Binding-site contacts:
Ligand atom OP2 contacts residue GLN137 of chain 9.A at 3.8 Å.
Ligand atom C2 contacts residue TRP60 of chain 9.A at 3.4 Å (hydrophobic).
Ligand atom C2' contacts residue TRP60 of chain 9.A at 4.1 Å (hydrophobic).
Ligand atom P contacts residue ASN139 of chain 9.A at 3.7 Å.
Ligand atom N3 contacts residue TRP60 of chain 9.A at 3.0 Å.
Ligand atom C4' contacts residue PRO276 of chain 9.A at 3.7 Å (hydrophobic).
Ligand atom OP1 contacts residue ASN275 of chain 9.A at 4.5 Å.
Ligand atom N6 contacts residue ASP58 of chain 9.A at 4.3 Å.
Ligand atom O5' contacts residue GLN137 of chain 9.A at 4.3 Å.
Ligand atom N7 contacts residue TRP60 of chain 9.A at 3.9 Å.
Ligand atom C4' contacts residue GLN137 of chain 9.A at 4.1 Å.
Ligand atom N9 contacts residue TRP60 of chain 9.A at 3.8 Å.
Ligand atom O3' contacts residue GLN137 of chain 9.A at 2.0 Å (h-bond).
Ligand atom C3' contacts residue PRO276 of chain 9.A at 3.2 Å (hydrophobic).
Ligand atom OP2 contacts residue PRO276 of chain 9.A at 3.9 Å.
Ligand atom C1' contacts residue GLN137 of chain 9.A at 4.0 Å.
Ligand atom C5 contacts residue TRP60 of chain 9.A at 3.8 Å (hydrophobic).
Ligand atom C3' contacts residue GLN137 of chain 9.A at 2.6 Å.
Ligand atom P contacts residue PRO276 of chain 9.A at 3.8 Å.
Ligand atom C2' contacts residue GLN137 of chain 9.A at 2.9 Å.
Ligand atom N6 contacts residue TRP60 of chain 9.A at 3.0 Å.
Ligand atom OP1 contacts residue GLN137 of chain 9.A at 4.4 Å.
Ligand atom C1' contacts residue TRP60 of chain 9.A at 3.5 Å (hydrophobic).
Ligand atom OP1 contacts residue ASN139 of chain 9.A at 3.1 Å (h-bond).
Ligand atom OP2 contacts residue ASN139 of chain 9.A at 3.3 Å (h-bond).
Ligand atom P contacts residue GLN137 of chain 9.A at 3.5 Å.
Ligand atom C8 contacts residue TRP60 of chain 9.A at 4.4 Å (hydrophobic).
Ligand atom O3' contacts residue TRP60 of chain 9.A at 4.4 Å.
Ligand atom C4 contacts residue TRP60 of chain 9.A at 3.5 Å (hydrophobic).
Ligand atom O4' contacts residue TRP60 of chain 9.A at 4.2 Å.
Ligand atom N1 contacts residue TRP60 of chain 9.A at 3.5 Å.
Ligand atom OP2 contacts residue ARG534 of chain 9.A at 3.6 Å.
Ligand atom O5' contacts residue PRO276 of chain 9.A at 2.8 Å.
Ligand atom C5' contacts residue PRO276 of chain 9.A at 3.7 Å (hydrophobic).
Ligand atom N6 contacts residue GLY57 of chain 9.A at 3.7 Å.
Ligand atom OP1 contacts residue PRO276 of chain 9.A at 3.1 Å.
Ligand atom O3' contacts residue PRO276 of chain 9.A at 3.4 Å.
Ligand atom O5' contacts residue TRP60 of chain 9.A at 3.8 Å.
Ligand atom OP2 contacts residue TRP60 of chain 9.A at 4.4 Å.
Ligand atom C6 contacts residue TRP60 of chain 9.A at 3.4 Å (hydrophobic).

Sequence of chain 9.A:
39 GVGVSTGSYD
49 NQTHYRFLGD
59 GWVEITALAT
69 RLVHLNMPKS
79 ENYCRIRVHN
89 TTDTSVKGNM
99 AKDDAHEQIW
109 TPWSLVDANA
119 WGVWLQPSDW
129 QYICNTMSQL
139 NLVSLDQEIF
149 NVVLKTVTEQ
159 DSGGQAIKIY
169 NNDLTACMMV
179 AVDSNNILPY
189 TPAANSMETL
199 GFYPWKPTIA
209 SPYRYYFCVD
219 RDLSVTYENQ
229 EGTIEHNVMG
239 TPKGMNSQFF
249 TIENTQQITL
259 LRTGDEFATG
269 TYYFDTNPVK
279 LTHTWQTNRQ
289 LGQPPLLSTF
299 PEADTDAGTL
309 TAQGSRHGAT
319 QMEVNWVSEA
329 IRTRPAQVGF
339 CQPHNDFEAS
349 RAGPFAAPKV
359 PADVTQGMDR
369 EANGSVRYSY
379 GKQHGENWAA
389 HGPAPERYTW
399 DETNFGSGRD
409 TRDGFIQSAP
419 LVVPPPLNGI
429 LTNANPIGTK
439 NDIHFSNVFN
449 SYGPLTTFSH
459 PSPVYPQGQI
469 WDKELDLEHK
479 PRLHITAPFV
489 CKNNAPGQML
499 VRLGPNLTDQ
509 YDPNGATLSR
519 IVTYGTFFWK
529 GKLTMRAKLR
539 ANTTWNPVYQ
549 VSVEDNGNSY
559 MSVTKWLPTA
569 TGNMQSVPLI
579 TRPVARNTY

The protein below binds the small molecule below.
Small molecule (SMILES): N=c1ccn([C@H]2C[C@H](O[P](=O)(O)OC[C@H]3O[C@@H](n4cnc5c(N)ncnc54)C[C@@H]3O[P](=O)(O)OC[C@H]3O[C@@H](n4cnc5c(N)ncnc54)C[C@@H]3O[P](=O)(O)OC[C@H]3O[C@@H](n4cnc5c(N)ncnc54)C[C@@H]3O)[C@@H](COP(=O)=O)O2)c(=O)[nH]1